Sequence of chain 1.D:
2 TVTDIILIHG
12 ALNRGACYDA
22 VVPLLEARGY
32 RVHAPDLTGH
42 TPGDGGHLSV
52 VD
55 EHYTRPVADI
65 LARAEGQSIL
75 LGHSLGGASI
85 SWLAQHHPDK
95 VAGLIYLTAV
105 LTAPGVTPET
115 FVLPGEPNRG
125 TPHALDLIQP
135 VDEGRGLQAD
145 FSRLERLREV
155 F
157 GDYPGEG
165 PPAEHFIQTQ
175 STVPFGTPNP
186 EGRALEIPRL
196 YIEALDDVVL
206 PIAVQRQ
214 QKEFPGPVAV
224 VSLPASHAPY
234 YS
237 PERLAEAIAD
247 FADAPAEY

A protein and the small-molecule ligand that binds it are described below.
Small molecule (SMILES): Cc1c(COC(=O)[C@H]2C(/C=C(/Cl)C(F)(F)F)C2(C)C)cccc1-c1ccccc1

Binding-site contacts:
Ligand atom O1 contacts residue SER78 of chain 1.D at 2.4 Å (h-bond).
Ligand atom C18 contacts residue SER78 of chain 1.D at 3.4 Å.
Ligand atom C15 contacts residue HIS230 of chain 1.D at 3.6 Å.
Ligand atom C14 contacts residue ALA12 of chain 1.D at 3.8 Å (hydrophobic).
Ligand atom C17 contacts residue SER78 of chain 1.D at 3.4 Å.
Ligand atom C2 contacts residue ASN14 of chain 1.D at 3.7 Å.
Ligand atom C13 contacts residue ALA12 of chain 1.D at 3.2 Å (hydrophobic).
Ligand atom F2 contacts residue ALA128 of chain 1.D at 3.7 Å.
Ligand atom C8 contacts residue PHE170 of chain 1.D at 3.7 Å (hydrophobic).
Ligand atom C14 contacts residue SER78 of chain 1.D at 2.9 Å.
Ligand atom O1 contacts residue LEU79 of chain 1.D at 3.5 Å (h-bond).
Ligand atom C10 contacts residue ALA143 of chain 1.D at 3.8 Å (hydrophobic).
Ligand atom CL contacts residue THR125 of chain 1.D at 2.6 Å.
Ligand atom C1 contacts residue ASN14 of chain 1.D at 3.8 Å.
Ligand atom C18 contacts residue LEU79 of chain 1.D at 3.0 Å (hydrophobic).
Ligand atom C6 contacts residue ASN14 of chain 1.D at 3.8 Å.
Ligand atom O contacts residue HIS230 of chain 1.D at 2.9 Å (h-bond).
Ligand atom C14 contacts residue HIS230 of chain 1.D at 3.6 Å.
Ligand atom O1 contacts residue ALA12 of chain 1.D at 3.0 Å (h-bond).
Ligand atom C15 contacts residue SER78 of chain 1.D at 3.6 Å.
Ligand atom C contacts residue LEU13 of chain 1.D at 3.7 Å (hydrophobic).
Ligand atom F1 contacts residue PHE179 of chain 1.D at 2.8 Å.
Ligand atom C4 contacts residue ASN14 of chain 1.D at 3.4 Å.
Ligand atom C2 contacts residue ALA12 of chain 1.D at 3.5 Å (hydrophobic).
Ligand atom C21 contacts residue ALA128 of chain 1.D at 3.5 Å (hydrophobic).
Ligand atom CL contacts residue ALA128 of chain 1.D at 3.2 Å.
Ligand atom F2 contacts residue ILE132 of chain 1.D at 3.7 Å.
Ligand atom C1 contacts residue ALA12 of chain 1.D at 3.7 Å (hydrophobic).
Ligand atom C contacts residue ALA12 of chain 1.D at 3.6 Å (hydrophobic).
Ligand atom C9 contacts residue MSE156 of chain 1.D at 3.9 Å.
Ligand atom C1 contacts residue PHE155 of chain 1.D at 3.7 Å (hydrophobic).
Ligand atom C5 contacts residue ASN14 of chain 1.D at 3.6 Å.
Ligand atom C5 contacts residue PHE155 of chain 1.D at 3.6 Å (hydrophobic).
Ligand atom C2 contacts residue PHE155 of chain 1.D at 3.7 Å (hydrophobic).
Ligand atom C11 contacts residue ALA143 of chain 1.D at 3.4 Å (hydrophobic).
Ligand atom C11 contacts residue LEU151 of chain 1.D at 3.8 Å (hydrophobic).
Ligand atom C3 contacts residue HIS230 of chain 1.D at 3.8 Å.
Ligand atom CL contacts residue VAL116 of chain 1.D at 3.5 Å.
Ligand atom O contacts residue SER78 of chain 1.D at 3.5 Å (h-bond).
Ligand atom C3 contacts residue ASN14 of chain 1.D at 3.5 Å.